Sequence of chain 1.I:
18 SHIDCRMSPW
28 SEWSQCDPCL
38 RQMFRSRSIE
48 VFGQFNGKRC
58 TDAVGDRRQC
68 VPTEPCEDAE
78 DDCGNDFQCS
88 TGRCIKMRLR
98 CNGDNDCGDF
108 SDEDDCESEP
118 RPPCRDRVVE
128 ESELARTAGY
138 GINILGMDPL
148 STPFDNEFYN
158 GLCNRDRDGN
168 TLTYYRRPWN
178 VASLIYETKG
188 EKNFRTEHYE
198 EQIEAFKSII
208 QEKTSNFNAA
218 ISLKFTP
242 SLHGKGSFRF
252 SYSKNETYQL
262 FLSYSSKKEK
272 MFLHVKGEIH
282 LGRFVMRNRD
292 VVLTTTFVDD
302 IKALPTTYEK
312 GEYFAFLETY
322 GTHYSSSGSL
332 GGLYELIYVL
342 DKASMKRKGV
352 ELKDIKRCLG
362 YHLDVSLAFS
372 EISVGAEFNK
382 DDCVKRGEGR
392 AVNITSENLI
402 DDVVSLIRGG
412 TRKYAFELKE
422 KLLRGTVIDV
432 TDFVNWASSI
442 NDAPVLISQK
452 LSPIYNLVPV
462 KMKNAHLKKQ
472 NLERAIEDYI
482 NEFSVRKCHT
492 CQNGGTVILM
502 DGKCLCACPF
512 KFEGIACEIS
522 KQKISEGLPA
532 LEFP

Sequence of chain 1.H:
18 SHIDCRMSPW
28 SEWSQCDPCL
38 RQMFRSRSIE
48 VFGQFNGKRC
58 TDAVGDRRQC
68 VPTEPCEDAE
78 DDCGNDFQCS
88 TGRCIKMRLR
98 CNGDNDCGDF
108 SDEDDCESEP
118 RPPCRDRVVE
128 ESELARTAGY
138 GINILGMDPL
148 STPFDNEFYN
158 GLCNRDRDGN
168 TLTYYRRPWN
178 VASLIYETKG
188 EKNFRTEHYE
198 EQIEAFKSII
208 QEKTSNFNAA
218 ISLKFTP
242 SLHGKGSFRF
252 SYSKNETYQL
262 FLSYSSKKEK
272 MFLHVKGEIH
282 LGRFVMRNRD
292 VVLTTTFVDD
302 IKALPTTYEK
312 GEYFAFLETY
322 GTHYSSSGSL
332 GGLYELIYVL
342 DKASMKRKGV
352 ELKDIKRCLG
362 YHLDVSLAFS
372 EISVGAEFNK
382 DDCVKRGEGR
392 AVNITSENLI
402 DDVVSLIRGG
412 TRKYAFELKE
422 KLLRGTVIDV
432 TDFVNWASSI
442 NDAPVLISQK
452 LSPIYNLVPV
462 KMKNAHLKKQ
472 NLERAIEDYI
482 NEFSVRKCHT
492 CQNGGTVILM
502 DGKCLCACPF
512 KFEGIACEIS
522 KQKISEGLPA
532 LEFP

Binding-site contacts:
Ligand atom C7 contacts residue THR396 of chain 1.H at 4.1 Å.
Ligand atom C8 contacts residue ASN394 of chain 1.H at 4.5 Å.
Ligand atom O5 contacts residue ASN394 of chain 1.H at 2.3 Å (h-bond).
Ligand atom C4 contacts residue ASN394 of chain 1.H at 4.1 Å.
Ligand atom C5 contacts residue GLU201 of chain 1.I at 3.5 Å.
Ligand atom C8 contacts residue ARG348 of chain 1.H at 3.2 Å.
Ligand atom C7 contacts residue ASN394 of chain 1.H at 3.8 Å.
Ligand atom N2 contacts residue LYS349 of chain 1.H at 3.5 Å.
Ligand atom C6 contacts residue GLU201 of chain 1.I at 3.3 Å.
Ligand atom C8 contacts residue ILE395 of chain 1.H at 4.2 Å (hydrophobic).
Ligand atom O6 contacts residue GLN199 of chain 1.I at 4.1 Å.
Ligand atom O7 contacts residue ILE395 of chain 1.H at 4.0 Å.
Ligand atom C8 contacts residue THR396 of chain 1.H at 4.4 Å.
Ligand atom O7 contacts residue ASN394 of chain 1.H at 4.0 Å.
Ligand atom C1 contacts residue ASN394 of chain 1.H at 1.4 Å.
Ligand atom C8 contacts residue LYS349 of chain 1.H at 3.5 Å.
Ligand atom C7 contacts residue LYS349 of chain 1.H at 3.9 Å.
Ligand atom O6 contacts residue GLU201 of chain 1.I at 3.8 Å.
Ligand atom C2 contacts residue LYS349 of chain 1.H at 4.1 Å.
Ligand atom O5 contacts residue GLU201 of chain 1.I at 3.0 Å (salt-bridge).
Ligand atom C7 contacts residue ILE395 of chain 1.H at 4.3 Å (hydrophobic).
Ligand atom C5 contacts residue ASN394 of chain 1.H at 3.6 Å.
Ligand atom N2 contacts residue ASN394 of chain 1.H at 3.0 Å (h-bond).
Ligand atom C8 contacts residue LYS347 of chain 1.H at 4.2 Å.
Ligand atom C2 contacts residue ASN394 of chain 1.H at 2.4 Å.
Ligand atom O7 contacts residue THR396 of chain 1.H at 3.2 Å (h-bond).
Ligand atom O7 contacts residue LYS349 of chain 1.H at 3.2 Å (salt-bridge).
Ligand atom C1 contacts residue GLU201 of chain 1.I at 3.9 Å.
Ligand atom C7 contacts residue ARG348 of chain 1.H at 4.2 Å.
Ligand atom C3 contacts residue ASN394 of chain 1.H at 3.8 Å.

The protein below binds the small molecule below.
Small molecule (SMILES): CC(=O)N[C@H]1[C@H](O[C@H]2[C@H](O)[C@@H](NC(C)=O)CO[C@@H]2CO)O[C@H](CO)[C@@H](O)[C@@H]1O